Sequence of chain 1.E:
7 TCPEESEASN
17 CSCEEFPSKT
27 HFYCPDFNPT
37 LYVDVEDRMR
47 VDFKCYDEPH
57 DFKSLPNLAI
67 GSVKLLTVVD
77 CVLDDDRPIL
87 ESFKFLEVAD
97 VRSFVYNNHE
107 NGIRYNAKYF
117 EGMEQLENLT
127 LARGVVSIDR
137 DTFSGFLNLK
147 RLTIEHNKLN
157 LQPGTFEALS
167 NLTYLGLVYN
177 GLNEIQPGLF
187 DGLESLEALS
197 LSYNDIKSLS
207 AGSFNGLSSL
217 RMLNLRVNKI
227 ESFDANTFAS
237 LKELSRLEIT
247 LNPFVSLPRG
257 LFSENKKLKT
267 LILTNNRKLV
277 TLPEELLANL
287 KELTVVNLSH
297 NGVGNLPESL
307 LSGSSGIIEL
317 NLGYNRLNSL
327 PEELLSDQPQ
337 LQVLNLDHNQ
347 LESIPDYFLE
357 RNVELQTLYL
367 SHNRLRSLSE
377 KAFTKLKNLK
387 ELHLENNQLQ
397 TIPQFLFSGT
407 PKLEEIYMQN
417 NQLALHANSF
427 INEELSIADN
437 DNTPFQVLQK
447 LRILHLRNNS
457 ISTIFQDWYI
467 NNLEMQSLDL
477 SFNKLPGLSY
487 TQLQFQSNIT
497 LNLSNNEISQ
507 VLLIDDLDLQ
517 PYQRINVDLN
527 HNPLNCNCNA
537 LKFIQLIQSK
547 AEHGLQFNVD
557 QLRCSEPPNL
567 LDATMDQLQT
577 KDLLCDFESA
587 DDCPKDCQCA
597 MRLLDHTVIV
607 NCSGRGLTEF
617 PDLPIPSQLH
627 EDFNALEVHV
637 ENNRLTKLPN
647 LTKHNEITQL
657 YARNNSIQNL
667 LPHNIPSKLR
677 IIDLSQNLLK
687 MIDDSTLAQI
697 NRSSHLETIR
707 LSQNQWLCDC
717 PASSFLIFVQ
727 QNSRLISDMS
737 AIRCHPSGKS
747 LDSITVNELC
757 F

This protein binds this small molecule.
Small molecule (SMILES): CC(=O)N[C@H]1[C@H](O[C@H]2[C@H](O)[C@@H](NC(C)=O)CO[C@@H]2CO)O[C@H](CO)[C@@H](O)[C@@H]1O

Binding-site contacts:
Ligand atom O6 contacts residue ASN416 of chain 1.E at 3.1 Å (h-bond).
Ligand atom O5 contacts residue ASN416 of chain 1.E at 3.6 Å.
Ligand atom C7 contacts residue ARG453 of chain 1.E at 3.5 Å.
Ligand atom O7 contacts residue PHE478 of chain 1.E at 3.7 Å.
Ligand atom C7 contacts residue ASN454 of chain 1.E at 3.3 Å.
Ligand atom C2 contacts residue ASN416 of chain 1.E at 3.9 Å.
Ligand atom C8 contacts residue ASN454 of chain 1.E at 4.1 Å.
Ligand atom O7 contacts residue ASN454 of chain 1.E at 3.4 Å.
Ligand atom C2 contacts residue ASN454 of chain 1.E at 2.5 Å.
Ligand atom O5 contacts residue ASN454 of chain 1.E at 2.3 Å (h-bond).
Ligand atom O6 contacts residue GLN418 of chain 1.E at 4.5 Å.
Ligand atom C5 contacts residue ASN454 of chain 1.E at 3.6 Å.
Ligand atom O7 contacts residue ASN416 of chain 1.E at 4.3 Å.
Ligand atom C8 contacts residue ASN416 of chain 1.E at 3.8 Å.
Ligand atom O7 contacts residue ARG453 of chain 1.E at 3.0 Å (salt-bridge).
Ligand atom C8 contacts residue GLN418 of chain 1.E at 3.7 Å.
Ligand atom C7 contacts residue ASN416 of chain 1.E at 4.0 Å.
Ligand atom N2 contacts residue ASN416 of chain 1.E at 4.4 Å.
Ligand atom C1 contacts residue ASN416 of chain 1.E at 3.8 Å.
Ligand atom C6 contacts residue GLN418 of chain 1.E at 3.5 Å.
Ligand atom C4 contacts residue ASN454 of chain 1.E at 4.2 Å.
Ligand atom N2 contacts residue ASN454 of chain 1.E at 3.0 Å (h-bond).
Ligand atom C1 contacts residue ASN454 of chain 1.E at 1.4 Å.
Ligand atom C8 contacts residue ARG453 of chain 1.E at 3.5 Å.
Ligand atom C3 contacts residue ASN454 of chain 1.E at 3.8 Å.
Ligand atom C6 contacts residue ASN416 of chain 1.E at 3.9 Å.